The protein below binds the small molecule below.
Small molecule (SMILES): CC(=O)N[C@@H]1[C@@H](O)[C@H](O)[C@@H](CO)O[C@H]1O

Sequence of chain 1.A:
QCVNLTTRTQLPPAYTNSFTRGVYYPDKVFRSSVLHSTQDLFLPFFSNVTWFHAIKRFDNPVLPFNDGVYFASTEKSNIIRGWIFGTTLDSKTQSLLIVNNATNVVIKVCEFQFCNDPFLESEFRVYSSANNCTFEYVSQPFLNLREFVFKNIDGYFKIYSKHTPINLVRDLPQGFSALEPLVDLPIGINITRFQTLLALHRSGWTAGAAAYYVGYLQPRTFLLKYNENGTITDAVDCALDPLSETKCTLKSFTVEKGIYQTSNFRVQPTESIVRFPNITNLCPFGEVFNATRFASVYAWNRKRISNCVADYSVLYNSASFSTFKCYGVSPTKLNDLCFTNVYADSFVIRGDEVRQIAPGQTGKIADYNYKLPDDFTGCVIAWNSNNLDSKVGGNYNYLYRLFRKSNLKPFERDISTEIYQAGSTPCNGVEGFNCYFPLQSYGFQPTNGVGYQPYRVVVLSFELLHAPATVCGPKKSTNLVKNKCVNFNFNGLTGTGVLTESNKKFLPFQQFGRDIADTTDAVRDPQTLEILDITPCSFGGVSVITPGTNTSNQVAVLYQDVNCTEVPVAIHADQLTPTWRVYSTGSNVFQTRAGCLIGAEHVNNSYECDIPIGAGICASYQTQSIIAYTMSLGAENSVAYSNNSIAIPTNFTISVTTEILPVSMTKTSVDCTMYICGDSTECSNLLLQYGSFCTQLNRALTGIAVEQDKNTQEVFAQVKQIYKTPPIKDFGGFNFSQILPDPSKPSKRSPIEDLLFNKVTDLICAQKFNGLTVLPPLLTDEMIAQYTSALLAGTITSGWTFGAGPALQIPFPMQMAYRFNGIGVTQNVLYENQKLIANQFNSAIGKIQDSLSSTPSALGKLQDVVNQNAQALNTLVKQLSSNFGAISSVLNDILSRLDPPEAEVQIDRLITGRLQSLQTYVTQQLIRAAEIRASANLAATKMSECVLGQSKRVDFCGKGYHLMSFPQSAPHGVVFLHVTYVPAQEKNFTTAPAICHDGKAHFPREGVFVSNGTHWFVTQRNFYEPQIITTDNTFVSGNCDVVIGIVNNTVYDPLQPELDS

Binding-site contacts:
Ligand atom O7 contacts residue ILE233 of chain 1.A at 4.3 Å.
Ligand atom C6 contacts residue THR108 of chain 1.A at 4.5 Å.
Ligand atom O6 contacts residue THR236 of chain 1.A at 4.2 Å.
Ligand atom C7 contacts residue ASN234 of chain 1.A at 3.9 Å.
Ligand atom C5 contacts residue ASN234 of chain 1.A at 3.7 Å.
Ligand atom C1 contacts residue ASN234 of chain 1.A at 1.4 Å.
Ligand atom C4 contacts residue ASN234 of chain 1.A at 4.2 Å.
Ligand atom C3 contacts residue ASN234 of chain 1.A at 3.8 Å.
Ligand atom O5 contacts residue ASN234 of chain 1.A at 2.4 Å (h-bond).
Ligand atom N2 contacts residue ASN234 of chain 1.A at 2.9 Å (h-bond).
Ligand atom C6 contacts residue THR236 of chain 1.A at 4.4 Å.
Ligand atom O5 contacts residue THR108 of chain 1.A at 4.3 Å.
Ligand atom C2 contacts residue ASN234 of chain 1.A at 2.5 Å.